A small-molecule ligand and the protein it binds are described below.
Small molecule (SMILES): Nc1ncnc2c1ncn2[C@@H]1O[C@H]([C@@H]2O[C@@H]3[C@H](O[P](=O)(O)O2)[C@@H](CO[P](=O)(O)O[C@H]2[C@@H](O)[C@H](n4cnc5c(N)ncnc54)O[C@@H]2COP(=O)=O)O[C@H]3n2ccc(=O)[nH]c2=O)[C@@H](O[P](=O)(O)OC[C@H]2O[C@@H](n3ccc(=O)[nH]c3=O)[C@H](O)[C@@H]2O)[C@H]1O

Binding-site contacts:
Ligand atom C4' contacts residue GLU140 of chain 54.F at 3.4 Å.
Ligand atom O4' contacts residue LYS143 of chain 54.F at 4.2 Å.
Ligand atom C1' contacts residue LYS143 of chain 54.F at 3.2 Å.
Ligand atom O3' contacts residue GLU140 of chain 54.F at 4.4 Å.
Ligand atom N9 contacts residue LYS143 of chain 54.F at 3.2 Å (salt-bridge).
Ligand atom O4' contacts residue LYS143 of chain 54.F at 4.4 Å.
Ligand atom N1 contacts residue TRP47 of chain 54.F at 3.7 Å.
Ligand atom C4 contacts residue TRP47 of chain 54.F at 3.3 Å (hydrophobic).
Ligand atom O2' contacts residue LYS143 of chain 54.F at 3.8 Å.
Ligand atom N7 contacts residue LYS143 of chain 54.F at 3.8 Å.
Ligand atom O4' contacts residue GLU140 of chain 54.F at 3.0 Å (salt-bridge).
Ligand atom N3 contacts residue TRP47 of chain 54.F at 3.4 Å.
Ligand atom N6 contacts residue TRP47 of chain 54.F at 4.2 Å.
Ligand atom C2' contacts residue LYS143 of chain 54.F at 3.7 Å.
Ligand atom C8 contacts residue LYS143 of chain 54.F at 2.7 Å.
Ligand atom C8 contacts residue TRP47 of chain 54.F at 3.6 Å (hydrophobic).
Ligand atom O4' contacts residue TRP47 of chain 54.F at 3.4 Å.
Ligand atom N7 contacts residue TRP47 of chain 54.F at 3.6 Å.
Ligand atom C1' contacts residue GLU140 of chain 54.F at 2.7 Å.
Ligand atom C5' contacts residue ARG90 of chain 54.F at 4.3 Å.
Ligand atom N9 contacts residue GLU140 of chain 54.F at 4.1 Å.
Ligand atom C2 contacts residue TRP47 of chain 54.F at 3.4 Å (hydrophobic).
Ligand atom C1' contacts residue TRP47 of chain 54.F at 3.7 Å (hydrophobic).
Ligand atom C5 contacts residue TRP47 of chain 54.F at 3.8 Å (hydrophobic).
Ligand atom O2' contacts residue GLU140 of chain 54.F at 2.3 Å (salt-bridge).
Ligand atom C6 contacts residue TRP47 of chain 54.F at 3.7 Å (hydrophobic).
Ligand atom N9 contacts residue TRP47 of chain 54.F at 3.3 Å.
Ligand atom C3' contacts residue GLU140 of chain 54.F at 3.8 Å.
Ligand atom C2' contacts residue GLU140 of chain 54.F at 3.0 Å.

Sequence of chain 54.F:
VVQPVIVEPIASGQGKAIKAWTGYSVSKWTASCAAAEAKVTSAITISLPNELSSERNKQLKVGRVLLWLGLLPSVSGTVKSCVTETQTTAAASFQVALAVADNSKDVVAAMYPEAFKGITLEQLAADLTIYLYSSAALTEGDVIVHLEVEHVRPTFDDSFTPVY